A protein and the small-molecule ligand that binds it are described below.
Small molecule (SMILES): CN(C)Cc1[nH]c2ccccc2c1[C@H]1NC(=O)c2ccc(O)cc21

Sequence of chain 1.B:
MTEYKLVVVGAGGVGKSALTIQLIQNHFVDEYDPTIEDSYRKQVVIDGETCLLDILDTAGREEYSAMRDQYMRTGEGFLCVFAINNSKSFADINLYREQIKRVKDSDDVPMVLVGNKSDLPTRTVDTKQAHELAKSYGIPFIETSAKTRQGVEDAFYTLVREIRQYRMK

Binding-site contacts:
Ligand atom C18 contacts residue LEU7 of chain 1.B at 3.9 Å (hydrophobic).
Ligand atom C17 contacts residue LEU7 of chain 1.B at 3.8 Å (hydrophobic).
Ligand atom C14 contacts residue LYS6 of chain 1.B at 4.0 Å.
Ligand atom C19 contacts residue GLY76 of chain 1.B at 3.5 Å.
Ligand atom C9 contacts residue THR75 of chain 1.B at 3.7 Å.
Ligand atom C19 contacts residue THR75 of chain 1.B at 4.0 Å.
Ligand atom O22 contacts residue GLU38 of chain 1.B at 2.5 Å (salt-bridge).
Ligand atom C16 contacts residue THR75 of chain 1.B at 3.7 Å.
Ligand atom C18 contacts residue LYS6 of chain 1.B at 3.6 Å.
Ligand atom C2 contacts residue TYR72 of chain 1.B at 3.6 Å (hydrophobic).
Ligand atom C18 contacts residue LEU57 of chain 1.B at 4.0 Å (hydrophobic).
Ligand atom C1 contacts residue GLN71 of chain 1.B at 3.9 Å.
Ligand atom C18 contacts residue VAL8 of chain 1.B at 3.4 Å (hydrophobic).
Ligand atom C19 contacts residue TYR72 of chain 1.B at 3.8 Å (hydrophobic).
Ligand atom C3 contacts residue TYR72 of chain 1.B at 3.7 Å (hydrophobic).
Ligand atom O10 contacts residue THR75 of chain 1.B at 3.1 Å (h-bond).
Ligand atom C3 contacts residue GLU38 of chain 1.B at 3.4 Å.
Ligand atom C19 contacts residue VAL8 of chain 1.B at 3.6 Å (hydrophobic).
Ligand atom C14 contacts residue LEU57 of chain 1.B at 3.8 Å (hydrophobic).
Ligand atom C24 contacts residue ASP55 of chain 1.B at 3.4 Å.
Ligand atom C20 contacts residue SER40 of chain 1.B at 4.0 Å.
Ligand atom C18 contacts residue GLY76 of chain 1.B at 3.9 Å.
Ligand atom O22 contacts residue TYR72 of chain 1.B at 3.7 Å.
Ligand atom C14 contacts residue ASP55 of chain 1.B at 4.0 Å.
Ligand atom C17 contacts residue ASP55 of chain 1.B at 3.5 Å.
Ligand atom C12 contacts residue ASP55 of chain 1.B at 3.7 Å.
Ligand atom N8 contacts residue THR75 of chain 1.B at 4.0 Å.
Ligand atom N21 contacts residue ASP55 of chain 1.B at 2.9 Å (salt-bridge).
Ligand atom C2 contacts residue GLN71 of chain 1.B at 3.9 Å.
Ligand atom C4 contacts residue GLU38 of chain 1.B at 3.6 Å.
Ligand atom C24 contacts residue SER40 of chain 1.B at 3.9 Å.
Ligand atom C17 contacts residue LYS6 of chain 1.B at 3.8 Å.
Ligand atom C16 contacts residue LEU57 of chain 1.B at 4.0 Å (hydrophobic).
Ligand atom C1 contacts residue TYR72 of chain 1.B at 4.1 Å (hydrophobic).
Ligand atom C20 contacts residue ASP55 of chain 1.B at 3.7 Å.
Ligand atom C23 contacts residue ASP55 of chain 1.B at 3.2 Å.
Ligand atom C17 contacts residue LEU57 of chain 1.B at 3.6 Å (hydrophobic).
Ligand atom N13 contacts residue ASP55 of chain 1.B at 2.9 Å (salt-bridge).
Ligand atom C23 contacts residue LYS6 of chain 1.B at 4.1 Å.
Ligand atom C4 contacts residue LEU57 of chain 1.B at 4.0 Å (hydrophobic).